A protein and the small-molecule ligand that binds it are described below.
Small molecule (SMILES): N#Cc1cncc(CC(=O)Nc2cccnc2)c1

Binding-site contacts:
Ligand atom C4 contacts residue GLN189 of chain 1.A at 3.9 Å.
Ligand atom C12 contacts residue MET165 of chain 1.A at 4.0 Å (hydrophobic).
Ligand atom N3 contacts residue SER144 of chain 1.A at 4.0 Å.
Ligand atom C7 contacts residue HIS164 of chain 1.A at 3.3 Å.
Ligand atom C10 contacts residue PHE140 of chain 1.A at 3.4 Å (hydrophobic).
Ligand atom C4 contacts residue MET165 of chain 1.A at 3.8 Å (hydrophobic).
Ligand atom C4 contacts residue MET49 of chain 1.A at 3.6 Å (hydrophobic).
Ligand atom C12 contacts residue HIS163 of chain 1.A at 3.5 Å.
Ligand atom C3 contacts residue MET49 of chain 1.A at 3.7 Å (hydrophobic).
Ligand atom C9 contacts residue ASN142 of chain 1.A at 3.3 Å.
Ligand atom C6 contacts residue MET165 of chain 1.A at 3.8 Å (hydrophobic).
Ligand atom O contacts residue GLU166 of chain 1.A at 3.0 Å (salt-bridge).
Ligand atom N contacts residue MET49 of chain 1.A at 3.2 Å.
Ligand atom N contacts residue GLN189 of chain 1.A at 3.6 Å (h-bond).
Ligand atom C7 contacts residue HIS41 of chain 1.A at 3.8 Å.
Ligand atom N2 contacts residue ASN142 of chain 1.A at 3.8 Å.
Ligand atom C6 contacts residue HIS164 of chain 1.A at 3.5 Å.
Ligand atom N1 contacts residue HIS41 of chain 1.A at 3.1 Å (h-bond).
Ligand atom C4 contacts residue ARG188 of chain 1.A at 3.7 Å.
Ligand atom C12 contacts residue CYS145 of chain 1.A at 3.9 Å (hydrophobic).
Ligand atom C11 contacts residue GLU166 of chain 1.A at 3.7 Å.
Ligand atom C11 contacts residue LEU141 of chain 1.A at 3.7 Å (hydrophobic).
Ligand atom C10 contacts residue GLU166 of chain 1.A at 3.6 Å.
Ligand atom C12 contacts residue GLU166 of chain 1.A at 3.6 Å.
Ligand atom N contacts residue ARG188 of chain 1.A at 3.8 Å.
Ligand atom C11 contacts residue PHE140 of chain 1.A at 3.1 Å (hydrophobic).
Ligand atom N3 contacts residue HIS163 of chain 1.A at 2.7 Å (h-bond).
Ligand atom C10 contacts residue ASN142 of chain 1.A at 3.7 Å.
Ligand atom C6 contacts residue ASP187 of chain 1.A at 3.6 Å.
Ligand atom C10 contacts residue LEU141 of chain 1.A at 3.4 Å (hydrophobic).
Ligand atom C5 contacts residue MET165 of chain 1.A at 3.8 Å (hydrophobic).
Ligand atom N1 contacts residue ASP187 of chain 1.A at 2.9 Å.
Ligand atom N1 contacts residue HIS164 of chain 1.A at 3.6 Å.
Ligand atom N3 contacts residue PHE140 of chain 1.A at 4.0 Å.
Ligand atom N3 contacts residue GLU166 of chain 1.A at 3.6 Å.
Ligand atom C6 contacts residue HIS41 of chain 1.A at 3.3 Å.
Ligand atom C11 contacts residue HIS163 of chain 1.A at 3.7 Å.
Ligand atom O contacts residue MET165 of chain 1.A at 3.4 Å.
Ligand atom C9 contacts residue LEU141 of chain 1.A at 3.9 Å (hydrophobic).
Ligand atom C5 contacts residue HIS164 of chain 1.A at 3.8 Å.

Sequence of chain 1.A:
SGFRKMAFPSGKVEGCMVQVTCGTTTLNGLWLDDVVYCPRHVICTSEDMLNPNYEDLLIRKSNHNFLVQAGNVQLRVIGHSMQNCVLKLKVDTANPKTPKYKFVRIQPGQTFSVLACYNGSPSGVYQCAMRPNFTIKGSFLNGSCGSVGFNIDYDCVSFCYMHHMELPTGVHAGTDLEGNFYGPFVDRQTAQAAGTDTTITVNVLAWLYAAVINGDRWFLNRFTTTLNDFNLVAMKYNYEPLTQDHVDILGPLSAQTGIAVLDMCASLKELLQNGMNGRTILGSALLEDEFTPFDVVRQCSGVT